Binding-site contacts:
Ligand atom C3 contacts residue ASN714 of chain 1.B at 3.8 Å.
Ligand atom C1 contacts residue GLN1068 of chain 1.B at 4.3 Å.
Ligand atom C4 contacts residue ASN714 of chain 1.B at 4.2 Å.
Ligand atom C5 contacts residue LEU919 of chain 1.B at 4.1 Å (hydrophobic).
Ligand atom C8 contacts residue LEU919 of chain 1.B at 3.8 Å (hydrophobic).
Ligand atom C2 contacts residue ASN714 of chain 1.B at 2.5 Å.
Ligand atom O5 contacts residue GLN1068 of chain 1.B at 4.3 Å.
Ligand atom O7 contacts residue GLN1068 of chain 1.B at 4.4 Å.
Ligand atom C7 contacts residue ASN714 of chain 1.B at 3.9 Å.
Ligand atom C5 contacts residue ASN714 of chain 1.B at 3.7 Å.
Ligand atom O5 contacts residue ASN714 of chain 1.B at 2.4 Å (h-bond).
Ligand atom O4 contacts residue LEU919 of chain 1.B at 4.2 Å.
Ligand atom O7 contacts residue LEU919 of chain 1.B at 3.8 Å.
Ligand atom C7 contacts residue LEU919 of chain 1.B at 3.8 Å (hydrophobic).
Ligand atom N2 contacts residue ASN714 of chain 1.B at 2.9 Å (h-bond).
Ligand atom O7 contacts residue ASN714 of chain 1.B at 4.5 Å.
Ligand atom C1 contacts residue ASN714 of chain 1.B at 1.4 Å.
Ligand atom O6 contacts residue GLN923 of chain 1.B at 4.3 Å.
Ligand atom C6 contacts residue LEU919 of chain 1.B at 4.3 Å (hydrophobic).

Sequence of chain 1.B:
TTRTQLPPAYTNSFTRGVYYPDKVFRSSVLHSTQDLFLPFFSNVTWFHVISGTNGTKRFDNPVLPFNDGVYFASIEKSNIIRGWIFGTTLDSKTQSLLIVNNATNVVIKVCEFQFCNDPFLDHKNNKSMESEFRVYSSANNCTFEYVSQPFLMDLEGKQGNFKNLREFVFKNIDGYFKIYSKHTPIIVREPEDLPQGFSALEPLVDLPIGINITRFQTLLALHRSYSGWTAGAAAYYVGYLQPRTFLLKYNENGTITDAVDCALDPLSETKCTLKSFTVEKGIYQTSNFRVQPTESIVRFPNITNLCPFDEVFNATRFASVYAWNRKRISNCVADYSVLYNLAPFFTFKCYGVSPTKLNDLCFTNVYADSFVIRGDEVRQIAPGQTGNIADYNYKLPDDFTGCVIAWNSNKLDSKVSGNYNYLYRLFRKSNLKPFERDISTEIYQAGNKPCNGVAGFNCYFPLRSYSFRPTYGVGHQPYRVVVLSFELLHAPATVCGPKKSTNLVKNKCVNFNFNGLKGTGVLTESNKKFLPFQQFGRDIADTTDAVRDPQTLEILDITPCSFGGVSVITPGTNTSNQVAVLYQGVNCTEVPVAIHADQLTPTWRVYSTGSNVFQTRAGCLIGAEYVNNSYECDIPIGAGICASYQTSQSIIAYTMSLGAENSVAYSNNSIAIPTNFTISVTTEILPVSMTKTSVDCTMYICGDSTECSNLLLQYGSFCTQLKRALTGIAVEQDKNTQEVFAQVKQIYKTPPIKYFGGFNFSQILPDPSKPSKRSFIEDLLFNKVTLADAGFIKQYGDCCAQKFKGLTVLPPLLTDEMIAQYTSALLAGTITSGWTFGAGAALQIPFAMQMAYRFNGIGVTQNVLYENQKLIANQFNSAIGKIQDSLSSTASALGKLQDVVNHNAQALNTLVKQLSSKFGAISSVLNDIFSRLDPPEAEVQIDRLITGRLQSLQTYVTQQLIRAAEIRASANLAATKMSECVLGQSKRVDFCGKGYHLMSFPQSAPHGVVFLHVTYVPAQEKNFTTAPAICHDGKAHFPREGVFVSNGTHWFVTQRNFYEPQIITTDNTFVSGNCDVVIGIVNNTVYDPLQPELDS

The small molecule below binds the protein below.
Small molecule (SMILES): CC(=O)N[C@H]1[C@H](O[C@H]2[C@H](O)[C@@H](NC(C)=O)CO[C@@H]2CO)O[C@H](CO)[C@@H](O[C@@H]2O[C@H](CO)[C@@H](O)[C@H](O)[C@@H]2O)[C@@H]1O